This small molecule binds to this protein.
Small molecule (SMILES): CC(=O)N[C@@H]1[C@@H](O)[C@H](O)[C@@H](CO)O[C@H]1O

Binding-site contacts:
Ligand atom N2 contacts residue ASN603 of chain 1.D at 3.0 Å (h-bond).
Ligand atom C7 contacts residue ASN603 of chain 1.D at 3.4 Å.
Ligand atom C1 contacts residue THR604 of chain 1.D at 3.5 Å.
Ligand atom O5 contacts residue ASN603 of chain 1.D at 2.4 Å (h-bond).
Ligand atom C4 contacts residue ASN603 of chain 1.D at 4.2 Å.
Ligand atom O7 contacts residue ASN603 of chain 1.D at 3.1 Å (h-bond).
Ligand atom C1 contacts residue ASN603 of chain 1.D at 1.4 Å.
Ligand atom C3 contacts residue ASN603 of chain 1.D at 3.8 Å.
Ligand atom C2 contacts residue ASN603 of chain 1.D at 2.5 Å.
Ligand atom C5 contacts residue THR604 of chain 1.D at 3.4 Å.
Ligand atom O6 contacts residue THR604 of chain 1.D at 3.2 Å.
Ligand atom C5 contacts residue ASN603 of chain 1.D at 3.6 Å.
Ligand atom O5 contacts residue THR604 of chain 1.D at 2.6 Å (h-bond).
Ligand atom C6 contacts residue THR604 of chain 1.D at 3.1 Å.

Sequence of chain 1.D:
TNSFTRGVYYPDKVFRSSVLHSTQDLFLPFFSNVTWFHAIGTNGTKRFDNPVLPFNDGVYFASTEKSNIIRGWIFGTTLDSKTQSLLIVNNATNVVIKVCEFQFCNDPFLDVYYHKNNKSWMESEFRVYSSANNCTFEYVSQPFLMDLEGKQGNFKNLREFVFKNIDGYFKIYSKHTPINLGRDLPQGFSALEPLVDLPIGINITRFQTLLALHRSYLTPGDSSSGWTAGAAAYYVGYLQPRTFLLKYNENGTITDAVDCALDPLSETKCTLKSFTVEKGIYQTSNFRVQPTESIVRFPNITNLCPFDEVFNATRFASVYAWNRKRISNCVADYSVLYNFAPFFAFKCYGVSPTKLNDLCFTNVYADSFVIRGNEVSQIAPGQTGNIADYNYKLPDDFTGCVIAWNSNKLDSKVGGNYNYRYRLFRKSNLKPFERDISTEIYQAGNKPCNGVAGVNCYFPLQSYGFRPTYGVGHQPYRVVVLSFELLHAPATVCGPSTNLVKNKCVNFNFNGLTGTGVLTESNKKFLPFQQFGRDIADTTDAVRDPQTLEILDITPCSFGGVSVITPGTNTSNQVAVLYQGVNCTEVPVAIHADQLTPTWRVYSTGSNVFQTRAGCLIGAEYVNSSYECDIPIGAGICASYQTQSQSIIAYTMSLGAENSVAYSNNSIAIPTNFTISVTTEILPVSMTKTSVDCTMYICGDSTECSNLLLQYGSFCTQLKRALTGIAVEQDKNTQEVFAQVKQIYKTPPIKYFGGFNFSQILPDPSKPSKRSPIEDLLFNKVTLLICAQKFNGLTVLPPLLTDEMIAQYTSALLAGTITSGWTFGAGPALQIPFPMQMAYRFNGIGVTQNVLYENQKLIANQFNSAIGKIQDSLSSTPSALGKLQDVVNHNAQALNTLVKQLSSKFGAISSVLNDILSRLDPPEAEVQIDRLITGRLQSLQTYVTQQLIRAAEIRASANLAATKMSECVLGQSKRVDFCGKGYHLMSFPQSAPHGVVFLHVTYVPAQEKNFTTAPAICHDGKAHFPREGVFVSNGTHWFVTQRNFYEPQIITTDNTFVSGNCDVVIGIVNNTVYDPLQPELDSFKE